Sequence of chain 25.D:
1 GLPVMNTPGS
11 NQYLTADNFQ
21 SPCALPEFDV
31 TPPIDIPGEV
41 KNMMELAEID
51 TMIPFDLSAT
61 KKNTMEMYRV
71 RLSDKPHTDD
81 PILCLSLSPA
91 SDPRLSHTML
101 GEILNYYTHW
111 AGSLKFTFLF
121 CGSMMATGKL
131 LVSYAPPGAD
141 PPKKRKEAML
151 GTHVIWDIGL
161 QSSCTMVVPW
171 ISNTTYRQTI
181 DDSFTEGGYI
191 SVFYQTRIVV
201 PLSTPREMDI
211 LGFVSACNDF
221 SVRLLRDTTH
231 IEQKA

Binding-site contacts:
Ligand atom C26 contacts residue THR111 of chain 25.B at 3.6 Å.
Ligand atom C3 contacts residue PRO181 of chain 25.B at 3.7 Å (hydrophobic).
Ligand atom C23 contacts residue PHE237 of chain 25.B at 3.8 Å (hydrophobic).
Ligand atom C13 contacts residue MET132 of chain 25.B at 3.8 Å (hydrophobic).
Ligand atom C1 contacts residue ILE157 of chain 25.B at 3.4 Å (hydrophobic).
Ligand atom C20 contacts residue PHE237 of chain 25.B at 3.4 Å (hydrophobic).
Ligand atom N4 contacts residue LEU240 of chain 25.B at 3.3 Å.
Ligand atom C3 contacts residue ALA24 of chain 25.D at 3.5 Å (hydrophobic).
Ligand atom C21 contacts residue TYR112 of chain 25.B at 3.4 Å (hydrophobic).
Ligand atom C18 contacts residue PHE237 of chain 25.B at 3.8 Å (hydrophobic).
Ligand atom O25 contacts residue TYR112 of chain 25.B at 3.4 Å.
Ligand atom C14 contacts residue VAL199 of chain 25.B at 3.8 Å (hydrophobic).
Ligand atom C19 contacts residue PHE237 of chain 25.B at 3.5 Å (hydrophobic).
Ligand atom C15 contacts residue MET132 of chain 25.B at 3.6 Å (hydrophobic).
Ligand atom C5 contacts residue TYR159 of chain 25.B at 3.7 Å (hydrophobic).
Ligand atom C21 contacts residue PHE237 of chain 25.B at 3.7 Å (hydrophobic).
Ligand atom C3 contacts residue TYR159 of chain 25.B at 3.7 Å (hydrophobic).
Ligand atom C4 contacts residue ALA24 of chain 25.D at 3.5 Å (hydrophobic).
Ligand atom C1 contacts residue ILE183 of chain 25.B at 3.5 Å (hydrophobic).
Ligand atom C8 contacts residue TYR159 of chain 25.B at 3.5 Å (hydrophobic).
Ligand atom C27 contacts residue ASP236 of chain 25.B at 3.6 Å.
Ligand atom N3 contacts residue LEU240 of chain 25.B at 3.4 Å.
Ligand atom C8 contacts residue VAL196 of chain 25.B at 3.7 Å (hydrophobic).
Ligand atom C26 contacts residue LYS113 of chain 25.B at 3.7 Å.
Ligand atom O16 contacts residue MET132 of chain 25.B at 3.6 Å.
Ligand atom C7 contacts residue VAL196 of chain 25.B at 3.5 Å (hydrophobic).
Ligand atom C14 contacts residue MET132 of chain 25.B at 3.5 Å (hydrophobic).
Ligand atom N6 contacts residue VAL196 of chain 25.B at 3.8 Å.
Ligand atom C4 contacts residue TYR159 of chain 25.B at 3.7 Å (hydrophobic).
Ligand atom C12 contacts residue VAL199 of chain 25.B at 3.7 Å (hydrophobic).
Ligand atom O25 contacts residue THR111 of chain 25.B at 3.4 Å (h-bond).
Ligand atom C4 contacts residue ILE194 of chain 25.B at 3.8 Å (hydrophobic).
Ligand atom C20 contacts residue TYR112 of chain 25.B at 3.4 Å (hydrophobic).
Ligand atom C5 contacts residue ILE194 of chain 25.B at 3.8 Å (hydrophobic).
Ligand atom O24 contacts residue TYR112 of chain 25.B at 3.8 Å.
Ligand atom C13 contacts residue PHE237 of chain 25.B at 3.7 Å (hydrophobic).
Ligand atom C7 contacts residue TYR159 of chain 25.B at 3.7 Å (hydrophobic).
Ligand atom C23 contacts residue TYR112 of chain 25.B at 3.3 Å (hydrophobic).
Ligand atom C11 contacts residue LEU134 of chain 25.B at 3.8 Å (hydrophobic).
Ligand atom C10 contacts residue MET132 of chain 25.B at 3.7 Å (hydrophobic).

Sequence of chain 25.B:
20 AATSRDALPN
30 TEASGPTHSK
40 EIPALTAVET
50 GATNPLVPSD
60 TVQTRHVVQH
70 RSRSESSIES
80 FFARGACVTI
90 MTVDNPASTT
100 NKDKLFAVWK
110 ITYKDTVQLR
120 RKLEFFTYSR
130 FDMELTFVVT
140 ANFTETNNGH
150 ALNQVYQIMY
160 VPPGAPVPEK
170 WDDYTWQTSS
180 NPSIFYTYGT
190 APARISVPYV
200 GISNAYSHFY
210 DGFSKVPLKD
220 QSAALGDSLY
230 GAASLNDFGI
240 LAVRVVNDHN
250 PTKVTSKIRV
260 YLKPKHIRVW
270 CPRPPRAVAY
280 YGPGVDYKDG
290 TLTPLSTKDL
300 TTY

The small molecule below binds the protein below.
Small molecule (SMILES): CCOC(=O)c1ccc(OCCCCC2CCN(c3ccc(C)nn3)CC2)cc1